A protein and the small-molecule ligand that binds it are described below.
Small molecule (SMILES): CC(=O)N[C@@H]1[C@@H](O[C@@H]2O[C@H](CO)[C@H](O)[C@H](O[C@]3(C(=O)O)C[C@H](O)[C@@H](NC(C)=O)[C@H]([C@H](O)[C@H](O)CO)O3)[C@H]2O)[C@H](O)[C@@H](CO[C@]2(C(=O)O)C[C@H](O)[C@@H](NC(C)=O)[C@H]([C@H](O)[C@H](O)CO)O2)O[C@H]1O

Sequence of chain 1.C:
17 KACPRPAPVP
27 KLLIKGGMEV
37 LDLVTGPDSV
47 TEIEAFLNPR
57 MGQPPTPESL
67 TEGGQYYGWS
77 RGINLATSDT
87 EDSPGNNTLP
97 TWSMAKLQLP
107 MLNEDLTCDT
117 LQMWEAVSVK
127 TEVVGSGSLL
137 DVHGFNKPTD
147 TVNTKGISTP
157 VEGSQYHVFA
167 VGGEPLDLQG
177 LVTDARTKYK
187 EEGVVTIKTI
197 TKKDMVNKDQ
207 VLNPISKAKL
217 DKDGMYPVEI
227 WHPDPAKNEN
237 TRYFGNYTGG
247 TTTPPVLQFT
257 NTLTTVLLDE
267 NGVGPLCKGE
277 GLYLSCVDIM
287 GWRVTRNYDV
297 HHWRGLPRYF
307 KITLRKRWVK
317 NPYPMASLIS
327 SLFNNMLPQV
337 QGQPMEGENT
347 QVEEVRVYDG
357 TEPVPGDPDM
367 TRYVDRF

Sequence of chain 1.D:
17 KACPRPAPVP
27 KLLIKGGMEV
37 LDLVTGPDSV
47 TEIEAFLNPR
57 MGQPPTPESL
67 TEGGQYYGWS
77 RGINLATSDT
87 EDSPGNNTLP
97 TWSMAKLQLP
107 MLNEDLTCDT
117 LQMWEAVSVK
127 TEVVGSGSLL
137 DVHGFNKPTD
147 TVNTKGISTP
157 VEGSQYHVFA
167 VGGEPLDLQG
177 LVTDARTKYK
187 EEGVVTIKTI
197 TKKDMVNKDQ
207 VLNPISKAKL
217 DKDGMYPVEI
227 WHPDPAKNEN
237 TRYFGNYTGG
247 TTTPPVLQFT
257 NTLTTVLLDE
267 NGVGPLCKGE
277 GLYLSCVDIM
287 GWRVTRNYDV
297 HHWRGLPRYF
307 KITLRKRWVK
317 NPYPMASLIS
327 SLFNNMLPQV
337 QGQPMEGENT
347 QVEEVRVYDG

Binding-site contacts:
Ligand atom O1B contacts residue SER89 of chain 1.C at 4.4 Å.
Ligand atom C1 contacts residue GLY78 of chain 1.C at 4.0 Å.
Ligand atom N5 contacts residue TYR72 of chain 1.C at 2.9 Å (h-bond).
Ligand atom O3 contacts residue GLY78 of chain 1.C at 3.5 Å.
Ligand atom C4 contacts residue GLY78 of chain 1.C at 3.5 Å.
Ligand atom O4 contacts residue TYR72 of chain 1.C at 4.0 Å.
Ligand atom O4 contacts residue ILE79 of chain 1.C at 3.9 Å.
Ligand atom C1 contacts residue TYR72 of chain 1.C at 4.3 Å (hydrophobic).
Ligand atom C10 contacts residue TYR72 of chain 1.C at 4.0 Å (hydrophobic).
Ligand atom C1 contacts residue ARG77 of chain 1.C at 3.4 Å.
Ligand atom C5 contacts residue TYR72 of chain 1.C at 3.5 Å (hydrophobic).
Ligand atom C11 contacts residue TYR72 of chain 1.C at 4.2 Å (hydrophobic).
Ligand atom C3 contacts residue GLY78 of chain 1.C at 3.8 Å.
Ligand atom C3 contacts residue GLY78 of chain 1.C at 4.1 Å.
Ligand atom C6 contacts residue ASN93 of chain 1.C at 3.9 Å.
Ligand atom O4 contacts residue THR291 of chain 1.C at 3.9 Å.
Ligand atom C4 contacts residue HIS298 of chain 1.C at 3.9 Å.
Ligand atom O1B contacts residue TYR72 of chain 1.C at 4.2 Å.
Ligand atom O1A contacts residue ARG77 of chain 1.C at 2.9 Å (salt-bridge).
Ligand atom C7 contacts residue TYR72 of chain 1.C at 4.3 Å (hydrophobic).
Ligand atom C2 contacts residue GLY78 of chain 1.C at 4.0 Å.
Ligand atom C3 contacts residue ARG77 of chain 1.C at 4.3 Å.
Ligand atom O1A contacts residue GLY78 of chain 1.C at 3.1 Å (h-bond).
Ligand atom O4 contacts residue HIS298 of chain 1.C at 3.1 Å (h-bond).
Ligand atom O1B contacts residue ARG77 of chain 1.C at 3.1 Å (salt-bridge).
Ligand atom C6 contacts residue TYR72 of chain 1.C at 3.7 Å (hydrophobic).
Ligand atom C11 contacts residue ASP85 of chain 1.D at 4.0 Å.
Ligand atom O4 contacts residue GLY78 of chain 1.C at 3.4 Å.
Ligand atom O10 contacts residue ASN293 of chain 1.C at 4.5 Å.
Ligand atom O1A contacts residue TYR72 of chain 1.C at 4.0 Å.
Ligand atom O8 contacts residue ARG77 of chain 1.C at 3.5 Å (salt-bridge).
Ligand atom O6 contacts residue ASN93 of chain 1.C at 4.3 Å.
Ligand atom C8 contacts residue ARG77 of chain 1.C at 4.4 Å.
Ligand atom O8 contacts residue TYR72 of chain 1.C at 4.0 Å.
Ligand atom C3 contacts residue HIS298 of chain 1.C at 4.0 Å.
Ligand atom C4 contacts residue TYR72 of chain 1.C at 3.5 Å (hydrophobic).
Ligand atom O4 contacts residue ASN80 of chain 1.C at 4.4 Å.